Binding-site contacts:
Ligand atom N2 contacts residue ASN646 of chain 1.B at 2.8 Å (h-bond).
Ligand atom C2 contacts residue THR648 of chain 1.B at 4.3 Å.
Ligand atom C8 contacts residue THR648 of chain 1.B at 3.8 Å.
Ligand atom C8 contacts residue ASN646 of chain 1.B at 4.1 Å.
Ligand atom C5 contacts residue HIS643 of chain 1.B at 4.2 Å.
Ligand atom O5 contacts residue ASN645 of chain 1.B at 2.7 Å (h-bond).
Ligand atom C7 contacts residue ASN646 of chain 1.B at 3.3 Å.
Ligand atom O6 contacts residue HIS643 of chain 1.B at 3.8 Å.
Ligand atom O6 contacts residue ASN645 of chain 1.B at 3.3 Å (h-bond).
Ligand atom O5 contacts residue ASN646 of chain 1.B at 2.4 Å (h-bond).
Ligand atom C1 contacts residue THR648 of chain 1.B at 3.6 Å.
Ligand atom O7 contacts residue ASN646 of chain 1.B at 3.7 Å.
Ligand atom N2 contacts residue THR648 of chain 1.B at 3.8 Å.
Ligand atom C1 contacts residue ASN645 of chain 1.B at 3.3 Å.
Ligand atom C8 contacts residue ARG673 of chain 1.B at 4.3 Å.
Ligand atom C7 contacts residue THR648 of chain 1.B at 4.3 Å.
Ligand atom C4 contacts residue ASN646 of chain 1.B at 4.2 Å.
Ligand atom C5 contacts residue ASN645 of chain 1.B at 3.7 Å.
Ligand atom C2 contacts residue ASN646 of chain 1.B at 2.4 Å.
Ligand atom C3 contacts residue ASN646 of chain 1.B at 3.7 Å.
Ligand atom C1 contacts residue ASN646 of chain 1.B at 1.4 Å.
Ligand atom C5 contacts residue ASN646 of chain 1.B at 3.6 Å.
Ligand atom C6 contacts residue ASN645 of chain 1.B at 3.5 Å.

A protein and the small-molecule ligand that binds it are described below.
Small molecule (SMILES): CC(=O)N[C@@H]1[C@@H](O)[C@H](O)[C@@H](CO)O[C@H]1O

Sequence of chain 1.B:
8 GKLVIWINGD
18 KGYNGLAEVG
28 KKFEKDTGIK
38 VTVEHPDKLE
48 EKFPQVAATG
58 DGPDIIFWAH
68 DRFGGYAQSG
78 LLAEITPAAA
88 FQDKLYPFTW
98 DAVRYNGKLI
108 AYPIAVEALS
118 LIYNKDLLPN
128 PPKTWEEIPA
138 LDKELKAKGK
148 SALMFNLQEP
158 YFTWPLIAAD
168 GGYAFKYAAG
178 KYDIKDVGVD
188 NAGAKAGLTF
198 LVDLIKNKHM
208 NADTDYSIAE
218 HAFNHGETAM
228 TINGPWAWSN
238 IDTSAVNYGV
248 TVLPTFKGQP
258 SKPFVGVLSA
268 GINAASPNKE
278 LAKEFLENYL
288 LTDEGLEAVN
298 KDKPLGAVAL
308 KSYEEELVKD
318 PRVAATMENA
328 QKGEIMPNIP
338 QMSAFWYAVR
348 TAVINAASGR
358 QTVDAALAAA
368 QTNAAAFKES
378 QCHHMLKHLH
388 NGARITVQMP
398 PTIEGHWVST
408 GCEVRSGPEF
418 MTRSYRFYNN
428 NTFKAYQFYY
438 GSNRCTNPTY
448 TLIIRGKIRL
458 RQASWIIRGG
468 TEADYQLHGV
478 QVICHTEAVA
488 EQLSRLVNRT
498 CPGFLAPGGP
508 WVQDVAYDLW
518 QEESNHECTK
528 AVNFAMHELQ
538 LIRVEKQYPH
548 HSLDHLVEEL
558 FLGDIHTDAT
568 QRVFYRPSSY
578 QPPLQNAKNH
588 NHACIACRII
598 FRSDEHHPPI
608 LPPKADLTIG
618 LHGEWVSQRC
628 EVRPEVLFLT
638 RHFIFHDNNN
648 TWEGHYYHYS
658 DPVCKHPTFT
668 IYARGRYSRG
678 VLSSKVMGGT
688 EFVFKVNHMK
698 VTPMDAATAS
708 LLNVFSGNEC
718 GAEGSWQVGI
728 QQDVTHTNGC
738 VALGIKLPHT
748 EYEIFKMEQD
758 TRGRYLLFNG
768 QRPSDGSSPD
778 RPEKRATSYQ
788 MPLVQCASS